Sequence of chain 1.B:
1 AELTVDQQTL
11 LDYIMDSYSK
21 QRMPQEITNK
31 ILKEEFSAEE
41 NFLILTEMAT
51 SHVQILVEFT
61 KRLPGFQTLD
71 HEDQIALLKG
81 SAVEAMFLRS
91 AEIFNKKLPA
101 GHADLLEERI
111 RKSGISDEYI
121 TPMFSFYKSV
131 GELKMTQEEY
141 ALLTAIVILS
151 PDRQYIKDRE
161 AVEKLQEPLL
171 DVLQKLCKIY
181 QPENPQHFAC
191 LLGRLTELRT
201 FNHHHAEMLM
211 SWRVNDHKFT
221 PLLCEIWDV

The small molecule below binds the protein below.
Small molecule (SMILES): CC[C@H]1[C@@H](O)[C@@H]2[C@H](CC[C@]3(C)[C@@H]([C@H](C)CCC(=O)O)CC[C@@H]23)[C@@]2(C)CC[C@@H](O)C[C@@H]12

Binding-site contacts:
Ligand atom O3 contacts residue MET86 of chain 1.B at 3.4 Å.
Ligand atom C21 contacts residue ALA49 of chain 1.B at 3.5 Å (hydrophobic).
Ligand atom OT1 contacts residue MET23 of chain 1.B at 2.9 Å.
Ligand atom C3 contacts residue MET86 of chain 1.B at 3.9 Å (hydrophobic).
Ligand atom C7 contacts residue SER90 of chain 1.B at 4.0 Å.
Ligand atom C21 contacts residue HIS52 of chain 1.B at 3.6 Å.
Ligand atom C19 contacts residue LEU45 of chain 1.B at 3.9 Å (hydrophobic).
Ligand atom C14 contacts residue SER90 of chain 1.B at 3.4 Å.
Ligand atom C2 contacts residue HIS205 of chain 1.B at 3.6 Å.
Ligand atom C3 contacts residue HIS205 of chain 1.B at 3.6 Å.
Ligand atom C22 contacts residue ARG89 of chain 1.B at 3.9 Å.
Ligand atom C15 contacts residue SER90 of chain 1.B at 3.5 Å.
Ligand atom C7 contacts residue TYR127 of chain 1.B at 3.8 Å (hydrophobic).
Ligand atom C16 contacts residue SER90 of chain 1.B at 3.4 Å.
Ligand atom C25 contacts residue MET123 of chain 1.B at 3.8 Å (hydrophobic).
Ligand atom C8 contacts residue ILE110 of chain 1.B at 3.9 Å (hydrophobic).
Ligand atom O3 contacts residue PHE87 of chain 1.B at 3.1 Å.
Ligand atom C23 contacts residue MET23 of chain 1.B at 3.7 Å (hydrophobic).
Ligand atom O7 contacts residue SER90 of chain 1.B at 2.9 Å (h-bond).
Ligand atom C21 contacts residue MET48 of chain 1.B at 3.4 Å (hydrophobic).
Ligand atom OT1 contacts residue ILE93 of chain 1.B at 3.7 Å.
Ligand atom OT2 contacts residue HIS52 of chain 1.B at 3.6 Å.
Ligand atom C7 contacts residue ILE110 of chain 1.B at 3.7 Å (hydrophobic).
Ligand atom O3 contacts residue HIS205 of chain 1.B at 2.8 Å (h-bond).
Ligand atom C26 contacts residue TYR127 of chain 1.B at 3.5 Å (hydrophobic).
Ligand atom C18 contacts residue LEU45 of chain 1.B at 3.7 Å (hydrophobic).
Ligand atom C25 contacts residue PHE124 of chain 1.B at 3.7 Å (hydrophobic).
Ligand atom C15 contacts residue PHE94 of chain 1.B at 3.6 Å (hydrophobic).
Ligand atom C3 contacts residue TYR119 of chain 1.B at 3.3 Å (hydrophobic).
Ligand atom C24 contacts residue ARG89 of chain 1.B at 3.1 Å.
Ligand atom OT1 contacts residue ARG89 of chain 1.B at 2.8 Å (salt-bridge).
Ligand atom O7 contacts residue TYR127 of chain 1.B at 2.5 Å (h-bond).
Ligand atom O3 contacts residue TYR119 of chain 1.B at 2.6 Å (h-bond).
Ligand atom C24 contacts residue MET23 of chain 1.B at 3.5 Å (hydrophobic).
Ligand atom C6 contacts residue ILE110 of chain 1.B at 3.7 Å (hydrophobic).
Ligand atom C1 contacts residue TRP212 of chain 1.B at 3.8 Å (hydrophobic).
Ligand atom C25 contacts residue ILE120 of chain 1.B at 4.0 Å (hydrophobic).
Ligand atom C4 contacts residue TYR127 of chain 1.B at 4.0 Å (hydrophobic).
Ligand atom C2 contacts residue MET86 of chain 1.B at 3.6 Å (hydrophobic).
Ligand atom OT2 contacts residue ARG89 of chain 1.B at 2.6 Å (salt-bridge).